The protein below binds the small molecule below.
Small molecule (SMILES): CC(=O)N[C@@H]1[C@@H](O)[C@H](O)[C@@H](CO)O[C@H]1O

Sequence of chain 1.B:
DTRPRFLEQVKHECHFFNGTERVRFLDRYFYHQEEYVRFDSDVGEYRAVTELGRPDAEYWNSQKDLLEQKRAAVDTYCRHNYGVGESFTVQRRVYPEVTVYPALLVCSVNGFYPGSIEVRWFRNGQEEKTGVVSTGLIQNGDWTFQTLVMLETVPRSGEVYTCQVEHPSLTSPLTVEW

Sequence of chain 1.A:
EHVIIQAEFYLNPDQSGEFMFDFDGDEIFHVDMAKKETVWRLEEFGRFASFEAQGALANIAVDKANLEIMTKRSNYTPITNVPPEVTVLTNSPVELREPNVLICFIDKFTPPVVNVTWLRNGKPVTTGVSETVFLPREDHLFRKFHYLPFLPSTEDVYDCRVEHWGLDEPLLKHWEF

Binding-site contacts:
Ligand atom C7 contacts residue TRP168 of chain 1.A at 3.7 Å (hydrophobic).
Ligand atom C1 contacts residue GLU166 of chain 1.A at 4.4 Å.
Ligand atom C3 contacts residue ASN118 of chain 1.A at 3.8 Å.
Ligand atom C2 contacts residue TRP168 of chain 1.A at 4.5 Å (hydrophobic).
Ligand atom N2 contacts residue ASN118 of chain 1.A at 2.9 Å (h-bond).
Ligand atom O3 contacts residue ASP2 of chain 1.B at 4.4 Å.
Ligand atom O7 contacts residue HIS167 of chain 1.A at 4.2 Å.
Ligand atom C8 contacts residue ASN118 of chain 1.A at 4.4 Å.
Ligand atom C2 contacts residue ASN118 of chain 1.A at 2.4 Å.
Ligand atom C7 contacts residue GLU166 of chain 1.A at 3.9 Å.
Ligand atom O3 contacts residue TRP168 of chain 1.A at 3.5 Å (h-bond).
Ligand atom O5 contacts residue ASN118 of chain 1.A at 2.4 Å (h-bond).
Ligand atom N2 contacts residue TRP168 of chain 1.A at 3.5 Å (h-bond).
Ligand atom C8 contacts residue GLU166 of chain 1.A at 3.7 Å.
Ligand atom C7 contacts residue ASN118 of chain 1.A at 3.3 Å.
Ligand atom O7 contacts residue ASN118 of chain 1.A at 3.3 Å (h-bond).
Ligand atom C8 contacts residue TRP168 of chain 1.A at 3.4 Å (hydrophobic).
Ligand atom C5 contacts residue ASN118 of chain 1.A at 3.7 Å.
Ligand atom C1 contacts residue ASN118 of chain 1.A at 1.4 Å.
Ligand atom C7 contacts residue HIS167 of chain 1.A at 4.4 Å.
Ligand atom C8 contacts residue HIS167 of chain 1.A at 3.5 Å.
Ligand atom C3 contacts residue TRP168 of chain 1.A at 4.3 Å (hydrophobic).
Ligand atom C4 contacts residue ASN118 of chain 1.A at 4.2 Å.
Ligand atom O7 contacts residue GLU166 of chain 1.A at 3.0 Å.